Binding-site contacts:
Ligand atom C7 contacts residue ASN69 of chain 1.EA at 3.9 Å.
Ligand atom C3 contacts residue ASN69 of chain 1.EA at 3.8 Å.
Ligand atom C4 contacts residue ASN69 of chain 1.EA at 4.2 Å.
Ligand atom C8 contacts residue ASN69 of chain 1.EA at 4.1 Å.
Ligand atom C5 contacts residue ASN69 of chain 1.EA at 3.7 Å.
Ligand atom C2 contacts residue ASN69 of chain 1.EA at 2.5 Å.
Ligand atom O5 contacts residue ASN69 of chain 1.EA at 2.4 Å (h-bond).
Ligand atom C1 contacts residue ASN69 of chain 1.EA at 1.4 Å.
Ligand atom N2 contacts residue ASN69 of chain 1.EA at 2.9 Å (h-bond).

The protein below binds the small molecule below.
Small molecule (SMILES): CC(=O)N[C@@H]1[C@@H](O)[C@H](O)[C@@H](CO)O[C@H]1O

Sequence of chain 1.EA:
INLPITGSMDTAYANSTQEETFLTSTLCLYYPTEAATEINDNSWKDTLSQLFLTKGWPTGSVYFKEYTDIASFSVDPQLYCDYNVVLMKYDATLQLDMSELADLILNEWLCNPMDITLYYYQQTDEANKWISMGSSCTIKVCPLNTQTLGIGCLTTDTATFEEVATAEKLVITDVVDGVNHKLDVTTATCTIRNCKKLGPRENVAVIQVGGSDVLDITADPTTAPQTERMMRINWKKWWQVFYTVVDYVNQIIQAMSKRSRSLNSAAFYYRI